Sequence of chain 1.A:
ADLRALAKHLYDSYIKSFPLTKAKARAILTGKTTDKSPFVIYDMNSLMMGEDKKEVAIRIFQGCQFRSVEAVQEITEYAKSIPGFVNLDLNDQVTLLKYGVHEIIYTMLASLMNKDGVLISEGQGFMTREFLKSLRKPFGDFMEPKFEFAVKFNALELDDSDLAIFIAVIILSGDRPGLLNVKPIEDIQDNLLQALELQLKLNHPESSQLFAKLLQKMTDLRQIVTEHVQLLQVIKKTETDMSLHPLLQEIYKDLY

This small molecule binds to this protein.
Small molecule (SMILES): O=C(O)c1c(Sc2ccccc2)c2cc(Cl)ccc2n1Cc1ccccc1

Binding-site contacts:
Ligand atom CAP contacts residue CYS82 of chain 1.A at 3.6 Å (hydrophobic).
Ligand atom CAJ contacts residue ARG85 of chain 1.A at 3.3 Å.
Ligand atom CAK contacts residue LEU127 of chain 1.A at 3.7 Å (hydrophobic).
Ligand atom SAR contacts residue CYS82 of chain 1.A at 3.7 Å.
Ligand atom CAU contacts residue LEU127 of chain 1.A at 3.9 Å (hydrophobic).
Ligand atom CLAC contacts residue PHE160 of chain 1.A at 3.3 Å.
Ligand atom CAQ contacts residue LEU137 of chain 1.A at 3.5 Å (hydrophobic).
Ligand atom CAK contacts residue ARG85 of chain 1.A at 3.7 Å.
Ligand atom CLAC contacts residue ILE78 of chain 1.A at 3.6 Å.
Ligand atom CLAC contacts residue LEU150 of chain 1.A at 3.6 Å.
Ligand atom CAN contacts residue MET161 of chain 1.A at 3.9 Å (hydrophobic).
Ligand atom CAZ contacts residue ILE138 of chain 1.A at 3.6 Å (hydrophobic).
Ligand atom CAQ contacts residue ILE138 of chain 1.A at 3.9 Å (hydrophobic).
Ligand atom CAT contacts residue MET145 of chain 1.A at 3.6 Å (hydrophobic).
Ligand atom CAL contacts residue ILE138 of chain 1.A at 3.8 Å (hydrophobic).
Ligand atom CAY contacts residue ILE138 of chain 1.A at 4.0 Å (hydrophobic).
Ligand atom CAT contacts residue CYS82 of chain 1.A at 3.9 Å (hydrophobic).
Ligand atom CAK contacts residue LEU130 of chain 1.A at 3.6 Å (hydrophobic).
Ligand atom OAA contacts residue ARG85 of chain 1.A at 3.5 Å.
Ligand atom CAG contacts residue LEU127 of chain 1.A at 3.9 Å (hydrophobic).
Ligand atom CAX contacts residue ILE138 of chain 1.A at 3.8 Å (hydrophobic).
Ligand atom CAH contacts residue ILE138 of chain 1.A at 3.6 Å (hydrophobic).
Ligand atom CAG contacts residue ARG85 of chain 1.A at 3.8 Å.
Ligand atom CAL contacts residue MET145 of chain 1.A at 3.8 Å (hydrophobic).
Ligand atom CAU contacts residue ARG85 of chain 1.A at 3.5 Å.
Ligand atom CAS contacts residue ARG85 of chain 1.A at 3.5 Å.
Ligand atom OAB contacts residue ARG85 of chain 1.A at 3.6 Å.
Ligand atom OAA contacts residue SER139 of chain 1.A at 3.0 Å (h-bond).
Ligand atom NBA contacts residue ILE138 of chain 1.A at 3.5 Å.
Ligand atom CLAC contacts residue MET161 of chain 1.A at 3.7 Å.
Ligand atom CAF contacts residue ARG85 of chain 1.A at 3.5 Å.
Ligand atom CAE contacts residue LEU52 of chain 1.A at 3.6 Å (hydrophobic).
Ligand atom OAA contacts residue ILE138 of chain 1.A at 3.8 Å.
Ligand atom CLAC contacts residue MET145 of chain 1.A at 3.7 Å.
Ligand atom CAP contacts residue MET145 of chain 1.A at 3.7 Å (hydrophobic).
Ligand atom CAD contacts residue ARG85 of chain 1.A at 3.7 Å.
Ligand atom CAS contacts residue SER139 of chain 1.A at 3.7 Å.
Ligand atom CAH contacts residue MET145 of chain 1.A at 3.7 Å (hydrophobic).
Ligand atom SAR contacts residue GLY81 of chain 1.A at 3.5 Å.
Ligand atom CAF contacts residue SER86 of chain 1.A at 4.0 Å.